Sequence of chain 1.A:
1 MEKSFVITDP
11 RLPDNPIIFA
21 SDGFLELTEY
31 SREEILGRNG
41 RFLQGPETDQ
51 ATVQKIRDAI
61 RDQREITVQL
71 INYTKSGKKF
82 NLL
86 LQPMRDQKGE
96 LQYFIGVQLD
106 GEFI

Binding-site contacts:
Ligand atom C10 contacts residue FMN1 of chain 1.B at 0.1 Å.
Ligand atom C6 contacts residue VAL6 of chain 1.A at 3.6 Å (hydrophobic).
Ligand atom C4A contacts residue LEU84 of chain 1.A at 3.6 Å (hydrophobic).
Ligand atom O2 contacts residue FMN1 of chain 1.B at 0.2 Å (h-bond).
Ligand atom C8M contacts residue FMN1 of chain 1.B at 0.3 Å.
Ligand atom N3 contacts residue ASN82 of chain 1.A at 3.6 Å.
Ligand atom C7 contacts residue FMN1 of chain 1.B at 0.0 Å.
Ligand atom C9 contacts residue FMN1 of chain 1.B at 0.2 Å.
Ligand atom C9A contacts residue FMN1 of chain 1.B at 0.2 Å.
Ligand atom N5 contacts residue GLN103 of chain 1.A at 3.6 Å.
Ligand atom O4 contacts residue GLN103 of chain 1.A at 3.2 Å (h-bond).
Ligand atom C7 contacts residue LEU86 of chain 1.A at 3.6 Å (hydrophobic).
Ligand atom C6 contacts residue FMN1 of chain 1.B at 0.1 Å.
Ligand atom O4 contacts residue ASN82 of chain 1.A at 2.9 Å (h-bond).
Ligand atom C5A contacts residue FMN1 of chain 1.B at 0.1 Å.
Ligand atom C7M contacts residue GLY101 of chain 1.A at 3.4 Å.
Ligand atom C8M contacts residue THR8 of chain 1.A at 3.3 Å.
Ligand atom C7M contacts residue FMN1 of chain 1.B at 0.1 Å.
Ligand atom C2 contacts residue FMN1 of chain 1.B at 0.1 Å.
Ligand atom C6 contacts residue LEU86 of chain 1.A at 3.5 Å (hydrophobic).
Ligand atom C4A contacts residue FMN1 of chain 1.B at 0.0 Å.
Ligand atom C4 contacts residue ASN82 of chain 1.A at 3.6 Å.
Ligand atom N1 contacts residue GLN44 of chain 1.A at 3.5 Å (h-bond).
Ligand atom N3 contacts residue FMN1 of chain 1.B at 0.1 Å (h-bond).
Ligand atom N1 contacts residue FMN1 of chain 1.B at 0.2 Å (h-bond).
Ligand atom O4 contacts residue LEU43 of chain 1.A at 3.6 Å.
Ligand atom O2 contacts residue GLN44 of chain 1.A at 3.0 Å (h-bond).
Ligand atom C7M contacts residue THR8 of chain 1.A at 3.6 Å.
Ligand atom O2 contacts residue ASN72 of chain 1.A at 3.0 Å (h-bond).
Ligand atom C8 contacts residue FMN1 of chain 1.B at 0.2 Å.
Ligand atom C10 contacts residue GLY40 of chain 1.A at 3.4 Å.
Ligand atom N3 contacts residue ASN72 of chain 1.A at 2.8 Å (h-bond).
Ligand atom N5 contacts residue LEU84 of chain 1.A at 3.5 Å.
Ligand atom C8M contacts residue ASN15 of chain 1.A at 3.6 Å.
Ligand atom C2 contacts residue GLY40 of chain 1.A at 3.4 Å.
Ligand atom N5 contacts residue FMN1 of chain 1.B at 0.1 Å (h-bond).
Ligand atom C4 contacts residue FMN1 of chain 1.B at 0.1 Å.
Ligand atom N1 contacts residue GLY40 of chain 1.A at 3.2 Å (h-bond).
Ligand atom O4 contacts residue FMN1 of chain 1.B at 0.2 Å (h-bond).
Ligand atom N10 contacts residue FMN1 of chain 1.B at 0.2 Å (h-bond).

This protein binds this small molecule.
Small molecule (SMILES): Cc1cc2nc3[nH]c(=O)[nH]c(=O)c3nc2cc1C